Sequence of chain 2.A:
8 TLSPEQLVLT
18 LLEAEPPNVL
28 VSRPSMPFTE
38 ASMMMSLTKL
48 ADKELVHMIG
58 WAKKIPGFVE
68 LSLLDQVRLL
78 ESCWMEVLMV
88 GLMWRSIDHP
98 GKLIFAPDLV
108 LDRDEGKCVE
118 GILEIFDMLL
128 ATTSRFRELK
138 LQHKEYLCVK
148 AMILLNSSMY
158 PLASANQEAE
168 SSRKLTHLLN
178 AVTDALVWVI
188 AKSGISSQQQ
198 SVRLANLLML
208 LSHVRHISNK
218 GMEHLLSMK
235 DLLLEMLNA

Binding-site contacts:
Ligand atom C10 contacts residue ILE119 of chain 2.A at 3.8 Å (hydrophobic).
Ligand atom O11 contacts residue GLY218 of chain 2.A at 3.6 Å.
Ligand atom C2 contacts residue GLU51 of chain 2.A at 3.1 Å.
Ligand atom C3 contacts residue PHE102 of chain 2.A at 4.0 Å (hydrophobic).
Ligand atom O11 contacts residue ILE119 of chain 2.A at 3.7 Å.
Ligand atom C21 contacts residue MET82 of chain 2.A at 4.0 Å (hydrophobic).
Ligand atom C20 contacts residue ALA48 of chain 2.A at 3.9 Å (hydrophobic).
Ligand atom C20 contacts residue LEU222 of chain 2.A at 3.6 Å (hydrophobic).
Ligand atom C4 contacts residue LEU89 of chain 2.A at 3.9 Å (hydrophobic).
Ligand atom C19 contacts residue LEU222 of chain 2.A at 3.8 Å (hydrophobic).
Ligand atom C31 contacts residue LEU52 of chain 2.A at 3.8 Å (hydrophobic).
Ligand atom S6 contacts residue LEU89 of chain 2.A at 4.0 Å.
Ligand atom C24 contacts residue THR45 of chain 2.A at 3.8 Å.
Ligand atom C11 contacts residue ILE122 of chain 2.A at 3.8 Å (hydrophobic).
Ligand atom O3 contacts residue LEU85 of chain 2.A at 3.7 Å.
Ligand atom C13 contacts residue MET82 of chain 2.A at 3.6 Å (hydrophobic).
Ligand atom C4 contacts residue LEU85 of chain 2.A at 3.8 Å (hydrophobic).
Ligand atom C22 contacts residue MET82 of chain 2.A at 3.8 Å (hydrophobic).
Ligand atom O3 contacts residue GLU51 of chain 2.A at 2.6 Å (salt-bridge).
Ligand atom C21 contacts residue LEU222 of chain 2.A at 3.8 Å (hydrophobic).
Ligand atom S6 contacts residue PHE102 of chain 2.A at 3.9 Å.
Ligand atom C11 contacts residue HIS221 of chain 2.A at 3.7 Å.
Ligand atom O11 contacts residue HIS221 of chain 2.A at 2.6 Å (h-bond).
Ligand atom C24 contacts residue ASP49 of chain 2.A at 4.0 Å.
Ligand atom C12 contacts residue GLY218 of chain 2.A at 3.7 Å.
Ligand atom O11 contacts residue ILE122 of chain 2.A at 3.6 Å.
Ligand atom C11 contacts residue GLY218 of chain 2.A at 3.9 Å.
Ligand atom C3 contacts residue GLU51 of chain 2.A at 3.3 Å.
Ligand atom O3 contacts residue ARG92 of chain 2.A at 3.0 Å (salt-bridge).
Ligand atom C22 contacts residue ALA48 of chain 2.A at 3.8 Å (hydrophobic).
Ligand atom C30 contacts residue LEU52 of chain 2.A at 3.4 Å (hydrophobic).
Ligand atom C5 contacts residue PHE102 of chain 2.A at 3.6 Å (hydrophobic).
Ligand atom C21 contacts residue ALA48 of chain 2.A at 3.5 Å (hydrophobic).
Ligand atom C14 contacts residue PHE102 of chain 2.A at 3.7 Å (hydrophobic).
Ligand atom C19 contacts residue THR45 of chain 2.A at 3.6 Å.
Ligand atom C4 contacts residue PHE102 of chain 2.A at 3.9 Å (hydrophobic).
Ligand atom O16 contacts residue LEU44 of chain 2.A at 3.4 Å.
Ligand atom C10 contacts residue ILE122 of chain 2.A at 3.4 Å (hydrophobic).
Ligand atom N26 contacts residue ASP49 of chain 2.A at 3.4 Å (salt-bridge).
Ligand atom C12 contacts residue LEU222 of chain 2.A at 3.6 Å (hydrophobic).

A protein and the small-molecule ligand that binds it are described below.
Small molecule (SMILES): O=C(c1ccc(OCCN2CCCCC2)cc1)c1c(-c2ccc(O)cc2)sc2cc(O)ccc12